Binding-site contacts:
Ligand atom C contacts residue ASP98 of chain 1.B at 4.0 Å.
Ligand atom CA contacts residue THR20 of chain 1.B at 3.5 Å.
Ligand atom OD2 contacts residue THR20 of chain 1.B at 3.0 Å (h-bond).
Ligand atom OXT contacts residue GLN67 of chain 1.B at 3.9 Å.
Ligand atom O contacts residue THR20 of chain 1.B at 4.1 Å.
Ligand atom O contacts residue GLN67 of chain 1.B at 3.6 Å.
Ligand atom CB contacts residue THR20 of chain 1.B at 3.3 Å.
Ligand atom OD2 contacts residue THR97 of chain 1.B at 3.0 Å (h-bond).
Ligand atom OD1 contacts residue MET123 of chain 1.B at 4.2 Å.
Ligand atom OD2 contacts residue GLY96 of chain 1.B at 3.3 Å.
Ligand atom C contacts residue GLN67 of chain 1.B at 3.6 Å.
Ligand atom O contacts residue GLY96 of chain 1.B at 3.3 Å.
Ligand atom O contacts residue GLY19 of chain 1.B at 3.4 Å.
Ligand atom OXT contacts residue ASP98 of chain 1.B at 3.0 Å (salt-bridge).
Ligand atom N contacts residue GLU291 of chain 1.A at 2.7 Å (salt-bridge).
Ligand atom CA contacts residue GLN67 of chain 1.B at 3.9 Å.
Ligand atom CG contacts residue ALA122 of chain 1.B at 3.9 Å (hydrophobic).
Ligand atom OXT contacts residue SER66 of chain 1.B at 2.6 Å (h-bond).
Ligand atom CB contacts residue THR97 of chain 1.B at 3.6 Å.
Ligand atom O contacts residue GLY65 of chain 1.B at 3.3 Å.
Ligand atom CA contacts residue GLU291 of chain 1.A at 3.5 Å.
Ligand atom OXT contacts residue THR97 of chain 1.B at 3.3 Å (h-bond).
Ligand atom OD2 contacts residue GLY19 of chain 1.B at 4.0 Å.
Ligand atom OXT contacts residue GLY96 of chain 1.B at 3.3 Å.
Ligand atom OD1 contacts residue ALA122 of chain 1.B at 3.1 Å (h-bond).
Ligand atom CB contacts residue GLU291 of chain 1.A at 3.8 Å.
Ligand atom O contacts residue SER66 of chain 1.B at 2.7 Å (h-bond).
Ligand atom OD1 contacts residue THR20 of chain 1.B at 3.2 Å (h-bond).
Ligand atom C contacts residue GLY96 of chain 1.B at 3.5 Å.
Ligand atom CG contacts residue THR20 of chain 1.B at 2.9 Å.
Ligand atom OD1 contacts residue THR97 of chain 1.B at 2.7 Å (h-bond).
Ligand atom CA contacts residue ASP98 of chain 1.B at 3.9 Å.
Ligand atom C contacts residue THR97 of chain 1.B at 3.9 Å.
Ligand atom N contacts residue ASP98 of chain 1.B at 3.0 Å (salt-bridge).
Ligand atom OD2 contacts residue ALA122 of chain 1.B at 3.9 Å.
Ligand atom N contacts residue GLN67 of chain 1.B at 2.9 Å (h-bond).
Ligand atom N contacts residue ASN256 of chain 1.A at 3.6 Å (h-bond).
Ligand atom CG contacts residue THR97 of chain 1.B at 3.0 Å.
Ligand atom CB contacts residue ASP98 of chain 1.B at 3.5 Å.
Ligand atom C contacts residue SER66 of chain 1.B at 3.5 Å.

Sequence of chain 1.B:
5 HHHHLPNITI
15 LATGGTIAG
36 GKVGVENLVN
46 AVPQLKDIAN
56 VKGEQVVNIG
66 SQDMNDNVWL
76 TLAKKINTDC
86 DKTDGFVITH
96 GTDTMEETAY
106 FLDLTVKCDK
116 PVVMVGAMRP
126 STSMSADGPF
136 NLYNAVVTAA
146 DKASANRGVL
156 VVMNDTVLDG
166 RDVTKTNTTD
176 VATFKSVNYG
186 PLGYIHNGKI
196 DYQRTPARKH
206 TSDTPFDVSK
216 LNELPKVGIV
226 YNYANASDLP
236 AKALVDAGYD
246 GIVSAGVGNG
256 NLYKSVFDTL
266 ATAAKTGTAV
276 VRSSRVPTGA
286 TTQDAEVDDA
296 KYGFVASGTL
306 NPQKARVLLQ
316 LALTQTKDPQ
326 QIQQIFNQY

A protein and the small-molecule ligand that binds it are described below.
Small molecule (SMILES): N[C@@H](CC(=O)O)C(=O)O

Sequence of chain 1.A:
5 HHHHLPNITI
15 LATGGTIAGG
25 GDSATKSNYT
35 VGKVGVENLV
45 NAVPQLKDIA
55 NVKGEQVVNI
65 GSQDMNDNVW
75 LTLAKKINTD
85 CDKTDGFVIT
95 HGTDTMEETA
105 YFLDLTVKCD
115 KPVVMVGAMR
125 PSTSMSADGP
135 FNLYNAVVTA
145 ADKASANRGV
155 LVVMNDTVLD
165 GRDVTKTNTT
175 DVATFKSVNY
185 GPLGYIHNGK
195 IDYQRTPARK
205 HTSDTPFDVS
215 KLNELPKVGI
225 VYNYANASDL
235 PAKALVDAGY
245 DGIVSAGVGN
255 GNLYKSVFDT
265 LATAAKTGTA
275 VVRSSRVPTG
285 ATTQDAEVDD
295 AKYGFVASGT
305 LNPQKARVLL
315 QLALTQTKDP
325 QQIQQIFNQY